Sequence of chain 1.A:
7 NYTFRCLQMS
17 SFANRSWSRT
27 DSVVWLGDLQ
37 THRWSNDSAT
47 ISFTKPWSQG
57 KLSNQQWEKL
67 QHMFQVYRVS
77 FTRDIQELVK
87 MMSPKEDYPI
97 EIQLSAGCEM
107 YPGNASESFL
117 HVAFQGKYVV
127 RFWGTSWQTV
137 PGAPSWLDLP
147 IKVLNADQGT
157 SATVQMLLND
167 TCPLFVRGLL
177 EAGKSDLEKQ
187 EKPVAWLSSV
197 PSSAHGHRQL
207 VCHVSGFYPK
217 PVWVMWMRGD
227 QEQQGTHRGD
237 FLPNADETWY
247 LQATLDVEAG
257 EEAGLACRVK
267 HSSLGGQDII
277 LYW

Binding-site contacts:
Ligand atom O7 contacts residue THR131 of chain 1.A at 4.4 Å.
Ligand atom O3 contacts residue THR131 of chain 1.A at 3.5 Å.
Ligand atom O3 contacts residue GLN161 of chain 1.A at 3.7 Å.
Ligand atom C7 contacts residue GLN161 of chain 1.A at 3.6 Å.
Ligand atom C1 contacts residue GLY130 of chain 1.A at 4.0 Å.
Ligand atom N2 contacts residue GLN161 of chain 1.A at 2.8 Å (h-bond).
Ligand atom C8 contacts residue GLN161 of chain 1.A at 3.4 Å.
Ligand atom O7 contacts residue ASN165 of chain 1.A at 3.0 Å (h-bond).
Ligand atom C8 contacts residue TRP129 of chain 1.A at 3.6 Å (hydrophobic).
Ligand atom O4 contacts residue GLY130 of chain 1.A at 3.9 Å.
Ligand atom O6 contacts residue GLY130 of chain 1.A at 3.9 Å.
Ligand atom C3 contacts residue ASN165 of chain 1.A at 3.8 Å.
Ligand atom O7 contacts residue TRP129 of chain 1.A at 4.2 Å.
Ligand atom C2 contacts residue GLN161 of chain 1.A at 3.8 Å.
Ligand atom O7 contacts residue GLY130 of chain 1.A at 3.6 Å.
Ligand atom C4 contacts residue GLY130 of chain 1.A at 4.2 Å.
Ligand atom C4 contacts residue THR131 of chain 1.A at 4.3 Å.
Ligand atom C2 contacts residue GLY130 of chain 1.A at 4.4 Å.
Ligand atom C8 contacts residue ASN165 of chain 1.A at 4.4 Å.
Ligand atom C1 contacts residue GLN161 of chain 1.A at 4.5 Å.
Ligand atom C5 contacts residue GLY130 of chain 1.A at 3.9 Å.
Ligand atom C5 contacts residue ASN165 of chain 1.A at 3.6 Å.
Ligand atom C7 contacts residue GLY130 of chain 1.A at 3.8 Å.
Ligand atom C8 contacts residue GLY130 of chain 1.A at 4.1 Å.
Ligand atom C3 contacts residue THR131 of chain 1.A at 3.7 Å.
Ligand atom C2 contacts residue ASN165 of chain 1.A at 2.4 Å.
Ligand atom C3 contacts residue GLY130 of chain 1.A at 3.8 Å.
Ligand atom C1 contacts residue ASN165 of chain 1.A at 1.4 Å.
Ligand atom O5 contacts residue GLY130 of chain 1.A at 4.4 Å.
Ligand atom C7 contacts residue ASN165 of chain 1.A at 3.1 Å.
Ligand atom N2 contacts residue ASN165 of chain 1.A at 2.9 Å (h-bond).
Ligand atom C3 contacts residue GLN161 of chain 1.A at 3.7 Å.
Ligand atom C4 contacts residue ASN165 of chain 1.A at 4.2 Å.
Ligand atom O5 contacts residue ASN165 of chain 1.A at 2.3 Å (h-bond).
Ligand atom N2 contacts residue GLY130 of chain 1.A at 4.3 Å.
Ligand atom O4 contacts residue THR131 of chain 1.A at 3.7 Å.

This protein binds this small molecule.
Small molecule (SMILES): CC(=O)N[C@H]1[C@H](O[C@H]2[C@H](O)[C@@H](NC(C)=O)CO[C@@H]2CO)O[C@H](CO)[C@@H](O)[C@@H]1O